This protein binds this small molecule.
Small molecule (SMILES): C[C@]12CC[C@@H]3c4ccc(O)cc4CC[C@H]3[C@@H]1CC[C@@H]2O

Sequence of chain 1.A:
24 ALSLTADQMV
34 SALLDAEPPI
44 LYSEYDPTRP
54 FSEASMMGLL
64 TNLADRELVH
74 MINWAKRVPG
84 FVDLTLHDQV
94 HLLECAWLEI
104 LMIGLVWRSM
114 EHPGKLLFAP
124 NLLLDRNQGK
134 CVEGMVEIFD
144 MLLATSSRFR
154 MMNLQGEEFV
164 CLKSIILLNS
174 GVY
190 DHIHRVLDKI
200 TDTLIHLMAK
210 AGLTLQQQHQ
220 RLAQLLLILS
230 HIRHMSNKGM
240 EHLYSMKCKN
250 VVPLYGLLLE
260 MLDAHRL

Binding-site contacts:
Ligand atom C4 contacts residue LEU108 of chain 1.A at 4.0 Å (hydrophobic).
Ligand atom O3 contacts residue ARG111 of chain 1.A at 3.0 Å (salt-bridge).
Ligand atom C1 contacts residue LEU63 of chain 1.A at 3.6 Å (hydrophobic).
Ligand atom C12 contacts residue LEU63 of chain 1.A at 4.0 Å (hydrophobic).
Ligand atom O17 contacts residue GLY238 of chain 1.A at 3.9 Å.
Ligand atom C3 contacts residue ARG111 of chain 1.A at 3.8 Å.
Ligand atom C7 contacts residue MET105 of chain 1.A at 4.0 Å (hydrophobic).
Ligand atom O17 contacts residue MET60 of chain 1.A at 3.6 Å.
Ligand atom C6 contacts residue MET105 of chain 1.A at 3.7 Å (hydrophobic).
Ligand atom C15 contacts residue MET105 of chain 1.A at 3.9 Å (hydrophobic).
Ligand atom C8 contacts residue LEU101 of chain 1.A at 4.1 Å (hydrophobic).
Ligand atom C15 contacts residue GLY238 of chain 1.A at 4.0 Å.
Ligand atom C2 contacts residue GLU70 of chain 1.A at 3.0 Å.
Ligand atom C1 contacts residue ALA67 of chain 1.A at 4.0 Å (hydrophobic).
Ligand atom O3 contacts residue LEU104 of chain 1.A at 4.0 Å.
Ligand atom C17 contacts residue MET60 of chain 1.A at 4.2 Å (hydrophobic).
Ligand atom C3 contacts residue LEU104 of chain 1.A at 4.1 Å (hydrophobic).
Ligand atom C17 contacts residue HIS241 of chain 1.A at 3.4 Å.
Ligand atom C10 contacts residue PHE121 of chain 1.A at 3.9 Å (hydrophobic).
Ligand atom C2 contacts residue LEU66 of chain 1.A at 3.9 Å (hydrophobic).
Ligand atom C16 contacts residue GLY238 of chain 1.A at 3.7 Å.
Ligand atom C2 contacts residue LEU63 of chain 1.A at 4.2 Å (hydrophobic).
Ligand atom C3 contacts residue GLU70 of chain 1.A at 3.1 Å.
Ligand atom C11 contacts residue LEU63 of chain 1.A at 3.9 Å (hydrophobic).
Ligand atom C5 contacts residue PHE121 of chain 1.A at 3.9 Å (hydrophobic).
Ligand atom C16 contacts residue HIS241 of chain 1.A at 3.5 Å.
Ligand atom C4 contacts residue LEU104 of chain 1.A at 3.6 Å (hydrophobic).
Ligand atom C18 contacts residue LEU242 of chain 1.A at 4.0 Å (hydrophobic).
Ligand atom C16 contacts residue ILE141 of chain 1.A at 4.1 Å (hydrophobic).
Ligand atom C9 contacts residue PHE121 of chain 1.A at 4.2 Å (hydrophobic).
Ligand atom C6 contacts residue LEU108 of chain 1.A at 4.0 Å (hydrophobic).
Ligand atom C18 contacts residue LEU101 of chain 1.A at 4.2 Å (hydrophobic).
Ligand atom O3 contacts residue GLU70 of chain 1.A at 2.4 Å (salt-bridge).
Ligand atom C12 contacts residue MET60 of chain 1.A at 4.1 Å (hydrophobic).
Ligand atom C2 contacts residue ALA67 of chain 1.A at 4.2 Å (hydrophobic).
Ligand atom O17 contacts residue LEU242 of chain 1.A at 3.5 Å.
Ligand atom O17 contacts residue HIS241 of chain 1.A at 2.9 Å (h-bond).
Ligand atom C7 contacts residue PHE121 of chain 1.A at 4.2 Å (hydrophobic).
Ligand atom C1 contacts residue PHE121 of chain 1.A at 4.2 Å (hydrophobic).
Ligand atom C18 contacts residue GLY238 of chain 1.A at 4.0 Å.